A protein and the small-molecule ligand that binds it are described below.
Small molecule (SMILES): NCC(=O)O

Sequence of chain 16.C:
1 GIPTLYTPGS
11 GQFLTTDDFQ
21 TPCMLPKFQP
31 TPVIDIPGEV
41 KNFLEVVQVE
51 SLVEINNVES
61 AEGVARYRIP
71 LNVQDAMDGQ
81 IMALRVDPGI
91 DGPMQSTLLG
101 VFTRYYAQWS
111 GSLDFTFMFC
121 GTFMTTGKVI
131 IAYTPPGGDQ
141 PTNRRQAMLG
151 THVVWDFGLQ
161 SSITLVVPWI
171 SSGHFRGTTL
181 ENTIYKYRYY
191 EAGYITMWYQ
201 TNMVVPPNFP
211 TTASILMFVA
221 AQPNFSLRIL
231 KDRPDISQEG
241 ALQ

Sequence of chain 16.A:
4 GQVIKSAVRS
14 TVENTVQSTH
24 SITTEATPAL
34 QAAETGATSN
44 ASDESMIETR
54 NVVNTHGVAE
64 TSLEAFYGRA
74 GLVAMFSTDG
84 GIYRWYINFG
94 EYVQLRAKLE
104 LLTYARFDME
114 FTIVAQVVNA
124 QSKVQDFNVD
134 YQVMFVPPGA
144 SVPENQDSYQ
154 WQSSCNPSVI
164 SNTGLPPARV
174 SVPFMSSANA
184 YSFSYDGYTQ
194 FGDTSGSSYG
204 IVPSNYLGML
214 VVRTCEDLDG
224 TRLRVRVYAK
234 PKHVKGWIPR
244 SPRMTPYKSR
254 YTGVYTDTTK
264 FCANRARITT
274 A

Binding-site contacts:
Ligand atom O contacts residue PHE264 of chain 16.A at 3.9 Å.
Ligand atom C contacts residue ASP235 of chain 16.C at 4.0 Å.
Ligand atom N contacts residue CYS1 of chain 16.E at 1.3 Å.
Ligand atom CA contacts residue MET247 of chain 16.A at 4.1 Å (hydrophobic).
Ligand atom OXT contacts residue GLN95 of chain 16.C at 2.7 Å (h-bond).
Ligand atom N contacts residue PHE264 of chain 16.A at 3.5 Å (h-bond).
Ligand atom OXT contacts residue ASP235 of chain 16.C at 2.9 Å (salt-bridge).
Ligand atom CA contacts residue CYS1 of chain 16.E at 2.4 Å (hydrophobic).
Ligand atom C contacts residue GLN95 of chain 16.C at 3.1 Å.
Ligand atom C contacts residue MET247 of chain 16.A at 3.9 Å (hydrophobic).
Ligand atom C contacts residue PHE264 of chain 16.A at 3.8 Å (hydrophobic).
Ligand atom O contacts residue GLN95 of chain 16.C at 3.3 Å (h-bond).
Ligand atom OXT contacts residue PHE264 of chain 16.A at 4.2 Å.
Ligand atom C contacts residue CYS1 of chain 16.E at 2.8 Å (hydrophobic).
Ligand atom CA contacts residue GLN95 of chain 16.C at 4.2 Å.
Ligand atom O contacts residue CYS1 of chain 16.E at 3.7 Å.
Ligand atom O contacts residue MET247 of chain 16.A at 3.4 Å (h-bond).
Ligand atom N contacts residue MET247 of chain 16.A at 3.8 Å.
Ligand atom OXT contacts residue CYS1 of chain 16.E at 2.7 Å (h-bond).
Ligand atom O contacts residue ASP235 of chain 16.C at 4.5 Å.
Ligand atom CA contacts residue CYS265 of chain 16.A at 4.4 Å (hydrophobic).
Ligand atom CA contacts residue PHE264 of chain 16.A at 3.1 Å (hydrophobic).
Ligand atom O contacts residue SER96 of chain 16.C at 3.6 Å.